The small molecule below binds the protein below.
Small molecule (SMILES): O=P(O)(O)OCC(O)[C@@H](O)[C@H](O)[C@H](O)CS(=O)(=O)O

Binding-site contacts:
Ligand atom O4 contacts residue GLY272 of chain 1.C at 2.9 Å (h-bond).
Ligand atom O8 contacts residue GLN43 of chain 1.C at 3.5 Å.
Ligand atom O7 contacts residue GLU179 of chain 1.C at 2.9 Å (salt-bridge).
Ligand atom C3 contacts residue ASP42 of chain 1.C at 3.3 Å.
Ligand atom O9 contacts residue ALA46 of chain 1.C at 3.3 Å.
Ligand atom O8 contacts residue ARG273 of chain 1.C at 2.8 Å (salt-bridge).
Ligand atom O2 contacts residue LYS213 of chain 1.C at 3.7 Å.
Ligand atom C1 contacts residue LYS213 of chain 1.C at 1.3 Å.
Ligand atom C2 contacts residue LEU270 of chain 1.C at 3.5 Å (hydrophobic).
Ligand atom C3 contacts residue LYS213 of chain 1.C at 2.4 Å.
Ligand atom P1 contacts residue GLY272 of chain 1.C at 3.5 Å.
Ligand atom O6 contacts residue ASP42 of chain 1.C at 2.6 Å (salt-bridge).
Ligand atom O4 contacts residue ALA271 of chain 1.C at 3.3 Å.
Ligand atom O7 contacts residue LYS144 of chain 1.C at 2.9 Å (salt-bridge).
Ligand atom C4 contacts residue GLU179 of chain 1.C at 3.5 Å.
Ligand atom C2 contacts residue ALA40 of chain 1.C at 3.7 Å (hydrophobic).
Ligand atom O4 contacts residue SER246 of chain 1.C at 2.6 Å (h-bond).
Ligand atom O6 contacts residue LYS213 of chain 1.C at 2.6 Å (salt-bridge).
Ligand atom O6 contacts residue LEU84 of chain 1.C at 3.4 Å.
Ligand atom O2 contacts residue ALA40 of chain 1.C at 3.6 Å.
Ligand atom C2 contacts residue LYS213 of chain 1.C at 2.4 Å.
Ligand atom P1 contacts residue SER246 of chain 1.C at 3.6 Å.
Ligand atom O5 contacts residue SER246 of chain 1.C at 3.7 Å.
Ligand atom O10 contacts residue VAL121 of chain 1.C at 3.6 Å.
Ligand atom O4 contacts residue SER247 of chain 1.C at 3.6 Å.
Ligand atom O11 contacts residue ARG44 of chain 1.C at 3.3 Å (salt-bridge).
Ligand atom C4 contacts residue LYS213 of chain 1.C at 3.2 Å.
Ligand atom O11 contacts residue ALA46 of chain 1.C at 3.7 Å.
Ligand atom O2 contacts residue GLN43 of chain 1.C at 3.2 Å (h-bond).
Ligand atom O3 contacts residue GLN43 of chain 1.C at 3.2 Å (h-bond).
Ligand atom O7 contacts residue LEU146 of chain 1.C at 3.5 Å.
Ligand atom C5 contacts residue GLN43 of chain 1.C at 3.7 Å.
Ligand atom O6 contacts residue LYS144 of chain 1.C at 3.4 Å (salt-bridge).
Ligand atom O5 contacts residue ARG273 of chain 1.C at 3.7 Å.
Ligand atom O11 contacts residue GLN43 of chain 1.C at 3.2 Å.
Ligand atom O5 contacts residue SER247 of chain 1.C at 2.6 Å (h-bond).
Ligand atom O9 contacts residue ARG273 of chain 1.C at 2.8 Å (salt-bridge).
Ligand atom O2 contacts residue GLY272 of chain 1.C at 3.6 Å (h-bond).
Ligand atom O3 contacts residue GLY272 of chain 1.C at 3.6 Å (h-bond).
Ligand atom O3 contacts residue ARG273 of chain 1.C at 2.9 Å (salt-bridge).

Sequence of chain 1.C:
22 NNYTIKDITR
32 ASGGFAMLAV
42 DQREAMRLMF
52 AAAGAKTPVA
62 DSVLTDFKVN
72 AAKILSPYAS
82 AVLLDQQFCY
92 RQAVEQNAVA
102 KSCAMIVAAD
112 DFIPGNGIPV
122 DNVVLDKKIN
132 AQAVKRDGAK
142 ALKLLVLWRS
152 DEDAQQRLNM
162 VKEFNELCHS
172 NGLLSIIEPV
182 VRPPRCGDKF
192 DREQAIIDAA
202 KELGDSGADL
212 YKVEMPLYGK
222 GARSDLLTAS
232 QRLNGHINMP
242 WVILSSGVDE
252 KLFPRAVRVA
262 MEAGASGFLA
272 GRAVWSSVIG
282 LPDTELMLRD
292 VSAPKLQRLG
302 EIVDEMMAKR